The protein below binds the small molecule below.
Small molecule (SMILES): CC(=O)Nc1cc2cccnc2c2ncccc12

Sequence of chain 1.H:
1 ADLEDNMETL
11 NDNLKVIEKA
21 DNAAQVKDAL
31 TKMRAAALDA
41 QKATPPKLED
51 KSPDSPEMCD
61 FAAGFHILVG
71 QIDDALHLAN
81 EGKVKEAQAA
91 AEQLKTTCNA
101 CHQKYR

Sequence of chain 1.I:
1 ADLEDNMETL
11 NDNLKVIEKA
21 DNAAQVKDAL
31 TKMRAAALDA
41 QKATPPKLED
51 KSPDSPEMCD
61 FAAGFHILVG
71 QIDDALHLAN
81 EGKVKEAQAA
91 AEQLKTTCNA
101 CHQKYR

Binding-site contacts:
Ligand atom CAC contacts residue GLN41 of chain 1.H at 3.4 Å.
Ligand atom CAE contacts residue NI1 of chain 1.VA at 3.1 Å.
Ligand atom CAQ contacts residue HIS77 of chain 1.I at 3.6 Å.
Ligand atom CAI contacts residue ALA62 of chain 1.H at 3.9 Å (hydrophobic).
Ligand atom OAB contacts residue CYS59 of chain 1.H at 3.8 Å.
Ligand atom CAD contacts residue ASP73 of chain 1.I at 3.8 Å.
Ligand atom CAQ contacts residue NI1 of chain 1.VA at 2.9 Å.
Ligand atom CAM contacts residue CYS59 of chain 1.H at 3.0 Å (hydrophobic).
Ligand atom CAE contacts residue GLN41 of chain 1.H at 3.6 Å.
Ligand atom CAF contacts residue NI1 of chain 1.VA at 3.1 Å.
Ligand atom NAJ contacts residue NI1 of chain 1.VA at 2.1 Å (h-bond).
Ligand atom CAD contacts residue ASP74 of chain 1.I at 3.5 Å.
Ligand atom NAK contacts residue NI1 of chain 1.VA at 2.1 Å (h-bond).
Ligand atom CAH contacts residue ASP74 of chain 1.I at 3.7 Å.
Ligand atom CAE contacts residue ALA43 of chain 1.H at 3.9 Å (hydrophobic).
Ligand atom CAG contacts residue MET58 of chain 1.H at 3.4 Å (hydrophobic).
Ligand atom NAL contacts residue CYS59 of chain 1.H at 3.4 Å (h-bond).
Ligand atom CAF contacts residue HIS77 of chain 1.I at 3.7 Å.
Ligand atom CAN contacts residue PRO53 of chain 1.H at 3.0 Å (hydrophobic).
Ligand atom CAE contacts residue LYS42 of chain 1.H at 3.3 Å.
Ligand atom NAK contacts residue HIS77 of chain 1.I at 3.0 Å (h-bond).
Ligand atom CAC contacts residue MET58 of chain 1.H at 3.6 Å (hydrophobic).
Ligand atom CAA contacts residue CYS59 of chain 1.H at 1.8 Å (hydrophobic).
Ligand atom CAC contacts residue ALA43 of chain 1.H at 3.3 Å (hydrophobic).
Ligand atom CAR contacts residue HIS77 of chain 1.I at 3.5 Å.
Ligand atom CAH contacts residue PRO53 of chain 1.H at 3.5 Å (hydrophobic).
Ligand atom CAM contacts residue PRO53 of chain 1.H at 3.9 Å (hydrophobic).
Ligand atom CAE contacts residue MET58 of chain 1.H at 4.0 Å (hydrophobic).
Ligand atom CAG contacts residue GLN41 of chain 1.H at 4.0 Å.
Ligand atom CAI contacts residue PRO53 of chain 1.H at 3.6 Å (hydrophobic).
Ligand atom CAF contacts residue ASP73 of chain 1.I at 3.5 Å.
Ligand atom CAR contacts residue NI1 of chain 1.VA at 2.9 Å.
Ligand atom CAE contacts residue HIS77 of chain 1.I at 3.5 Å.
Ligand atom OAB contacts residue ALA62 of chain 1.H at 3.4 Å.
Ligand atom NAL contacts residue PRO53 of chain 1.H at 2.8 Å (h-bond).
Ligand atom CAQ contacts residue MET58 of chain 1.H at 4.0 Å (hydrophobic).
Ligand atom CAO contacts residue MET58 of chain 1.H at 3.6 Å (hydrophobic).
Ligand atom CAI contacts residue MET58 of chain 1.H at 3.2 Å (hydrophobic).
Ligand atom CAP contacts residue PRO53 of chain 1.H at 3.3 Å (hydrophobic).
Ligand atom NAJ contacts residue HIS77 of chain 1.I at 3.0 Å.